Binding-site contacts:
Ligand atom C1 contacts residue THR120 of chain 1.B at 4.3 Å.
Ligand atom C8 contacts residue ASP199 of chain 1.B at 4.0 Å.
Ligand atom O5 contacts residue ASN118 of chain 1.B at 2.4 Å (h-bond).
Ligand atom O7 contacts residue ASN118 of chain 1.B at 4.1 Å.
Ligand atom C1 contacts residue ASN118 of chain 1.B at 1.4 Å.
Ligand atom C7 contacts residue ASN118 of chain 1.B at 3.3 Å.
Ligand atom C4 contacts residue ASN118 of chain 1.B at 4.2 Å.
Ligand atom C8 contacts residue ASP117 of chain 1.B at 3.4 Å.
Ligand atom O7 contacts residue ASP199 of chain 1.B at 4.1 Å.
Ligand atom C2 contacts residue ASN118 of chain 1.B at 2.5 Å.
Ligand atom O5 contacts residue THR120 of chain 1.B at 4.0 Å.
Ligand atom C8 contacts residue ASN118 of chain 1.B at 3.4 Å.
Ligand atom C3 contacts residue ASN118 of chain 1.B at 3.8 Å.
Ligand atom C5 contacts residue ASN118 of chain 1.B at 3.6 Å.
Ligand atom N2 contacts residue ASN118 of chain 1.B at 2.9 Å (h-bond).
Ligand atom C7 contacts residue ASP199 of chain 1.B at 4.5 Å.

Sequence of chain 1.B:
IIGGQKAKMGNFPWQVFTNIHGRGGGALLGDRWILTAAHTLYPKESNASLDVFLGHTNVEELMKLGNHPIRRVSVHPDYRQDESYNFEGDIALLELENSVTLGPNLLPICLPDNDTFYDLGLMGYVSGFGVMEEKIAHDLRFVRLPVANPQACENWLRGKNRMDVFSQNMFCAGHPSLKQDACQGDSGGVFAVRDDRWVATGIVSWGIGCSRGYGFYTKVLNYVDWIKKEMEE

A small-molecule ligand and the protein it binds are described below.
Small molecule (SMILES): CC(=O)N[C@@H]1[C@@H](O)[C@H](O)[C@@H](CO)O[C@H]1O